Sequence of chain 1.A:
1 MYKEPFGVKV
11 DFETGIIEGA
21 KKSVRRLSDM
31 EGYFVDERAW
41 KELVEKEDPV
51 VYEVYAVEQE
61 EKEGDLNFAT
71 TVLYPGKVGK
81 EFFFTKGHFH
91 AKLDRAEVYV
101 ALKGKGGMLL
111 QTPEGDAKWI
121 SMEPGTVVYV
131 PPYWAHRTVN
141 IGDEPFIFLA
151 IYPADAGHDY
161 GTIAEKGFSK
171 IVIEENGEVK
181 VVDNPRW

A protein and the small-molecule ligand that binds it are described below.
Small molecule (SMILES): O=C(O)[C@@H](O)[C@H](O)[C@H](O)COP(=O)(O)O

Binding-site contacts:
Ligand atom C1 contacts residue TYR99 of chain 1.A at 3.4 Å (hydrophobic).
Ligand atom C5 contacts residue VAL54 of chain 1.A at 3.8 Å (hydrophobic).
Ligand atom O3P contacts residue HIS88 of chain 1.A at 3.1 Å (h-bond).
Ligand atom O4 contacts residue THR71 of chain 1.A at 2.7 Å (h-bond).
Ligand atom P contacts residue HIS88 of chain 1.A at 3.8 Å.
Ligand atom O1P contacts residue TYR160 of chain 1.A at 3.6 Å.
Ligand atom O2 contacts residue ALA150 of chain 1.A at 4.1 Å.
Ligand atom O3P contacts residue TYR160 of chain 1.A at 3.5 Å.
Ligand atom O4 contacts residue PHE148 of chain 1.A at 3.6 Å.
Ligand atom C1 contacts residue HIS88 of chain 1.A at 4.0 Å.
Ligand atom O1 contacts residue NI1 of chain 1.C at 3.6 Å.
Ligand atom O1P contacts residue LYS86 of chain 1.A at 3.8 Å.
Ligand atom C1 contacts residue GLU97 of chain 1.A at 2.7 Å.
Ligand atom C2 contacts residue GLU97 of chain 1.A at 3.9 Å.
Ligand atom C1 contacts residue NI1 of chain 1.C at 3.4 Å.
Ligand atom O1A contacts residue HIS136 of chain 1.A at 3.4 Å (h-bond).
Ligand atom C3 contacts residue HIS88 of chain 1.A at 4.1 Å.
Ligand atom O3P contacts residue THR85 of chain 1.A at 4.1 Å.
Ligand atom O1A contacts residue HIS88 of chain 1.A at 3.1 Å.
Ligand atom P contacts residue TYR160 of chain 1.A at 3.5 Å.
Ligand atom O1 contacts residue TYR152 of chain 1.A at 3.4 Å.
Ligand atom O1 contacts residue GLU97 of chain 1.A at 2.5 Å (salt-bridge).
Ligand atom C2 contacts residue TYR99 of chain 1.A at 3.4 Å (hydrophobic).
Ligand atom O5 contacts residue THR85 of chain 1.A at 3.5 Å.
Ligand atom C5 contacts residue TYR52 of chain 1.A at 3.6 Å (hydrophobic).
Ligand atom C3 contacts residue TYR99 of chain 1.A at 4.0 Å (hydrophobic).
Ligand atom O3P contacts residue GLY87 of chain 1.A at 2.8 Å (h-bond).
Ligand atom O3 contacts residue HIS88 of chain 1.A at 3.7 Å.
Ligand atom O1A contacts residue TYR99 of chain 1.A at 3.0 Å (h-bond).
Ligand atom O1A contacts residue NI1 of chain 1.C at 2.4 Å (h-bond).
Ligand atom P contacts residue GLY87 of chain 1.A at 4.0 Å.
Ligand atom C4 contacts residue THR71 of chain 1.A at 3.3 Å.
Ligand atom O1A contacts residue GLU97 of chain 1.A at 2.9 Å (salt-bridge).
Ligand atom O2P contacts residue TYR160 of chain 1.A at 2.4 Å (h-bond).
Ligand atom P contacts residue TYR52 of chain 1.A at 4.0 Å.
Ligand atom O3P contacts residue LYS86 of chain 1.A at 3.9 Å.
Ligand atom O2P contacts residue HIS88 of chain 1.A at 3.4 Å (h-bond).
Ligand atom O4 contacts residue THR85 of chain 1.A at 4.0 Å.
Ligand atom O5 contacts residue TYR52 of chain 1.A at 4.1 Å.
Ligand atom O1P contacts residue TYR52 of chain 1.A at 2.6 Å (h-bond).